Binding-site contacts:
Ligand atom O7 contacts residue GLU305 of chain 58.A at 2.4 Å (salt-bridge).
Ligand atom O6 contacts residue ASN318 of chain 40.B at 2.9 Å (h-bond).
Ligand atom C8 contacts residue GLU305 of chain 58.A at 4.5 Å.
Ligand atom C7 contacts residue GLU305 of chain 58.A at 3.6 Å.
Ligand atom C6 contacts residue SER284 of chain 40.B at 3.4 Å.
Ligand atom C6 contacts residue ASN318 of chain 40.B at 3.2 Å.
Ligand atom C5 contacts residue SER284 of chain 40.B at 4.5 Å.
Ligand atom N2 contacts residue GLU305 of chain 58.A at 4.4 Å.
Ligand atom O6 contacts residue SER284 of chain 40.B at 2.4 Å (h-bond).
Ligand atom O5 contacts residue SER284 of chain 40.B at 4.2 Å.

Sequence of chain 58.A:
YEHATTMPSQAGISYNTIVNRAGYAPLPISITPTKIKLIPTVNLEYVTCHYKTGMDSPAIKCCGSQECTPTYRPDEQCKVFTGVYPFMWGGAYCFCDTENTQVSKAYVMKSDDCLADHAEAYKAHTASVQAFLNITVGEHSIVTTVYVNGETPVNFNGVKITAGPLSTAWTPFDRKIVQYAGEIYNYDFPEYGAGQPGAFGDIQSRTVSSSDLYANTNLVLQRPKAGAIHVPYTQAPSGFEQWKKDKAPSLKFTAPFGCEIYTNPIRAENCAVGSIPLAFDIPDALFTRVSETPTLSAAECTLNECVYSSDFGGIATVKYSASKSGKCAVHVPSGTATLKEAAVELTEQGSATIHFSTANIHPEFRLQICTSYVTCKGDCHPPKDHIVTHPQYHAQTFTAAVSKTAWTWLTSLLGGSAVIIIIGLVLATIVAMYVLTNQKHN

Sequence of chain 40.B:
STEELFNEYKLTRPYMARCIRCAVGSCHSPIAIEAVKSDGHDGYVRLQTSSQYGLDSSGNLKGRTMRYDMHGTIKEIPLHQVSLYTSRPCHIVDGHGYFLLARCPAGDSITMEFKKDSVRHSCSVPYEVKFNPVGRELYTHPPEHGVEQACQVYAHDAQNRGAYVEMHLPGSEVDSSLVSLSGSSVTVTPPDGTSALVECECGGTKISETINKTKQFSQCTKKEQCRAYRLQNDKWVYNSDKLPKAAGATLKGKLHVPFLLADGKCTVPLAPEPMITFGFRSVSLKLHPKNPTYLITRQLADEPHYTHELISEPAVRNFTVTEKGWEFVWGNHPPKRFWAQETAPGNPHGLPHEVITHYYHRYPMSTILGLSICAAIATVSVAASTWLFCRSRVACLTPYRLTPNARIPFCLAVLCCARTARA

This small molecule binds to this protein.
Small molecule (SMILES): CC(=O)N[C@@H]1[C@@H](O)[C@H](O)[C@@H](CO)O[C@H]1O